Binding-site contacts:
Ligand atom O5 contacts residue OMY6 of chain 1.F at 2.6 Å (h-bond).
Ligand atom O6 contacts residue GLY336 of chain 1.C at 4.3 Å.
Ligand atom C1 contacts residue OMY6 of chain 1.F at 1.5 Å.
Ligand atom O7 contacts residue OMY6 of chain 1.F at 3.9 Å.
Ligand atom O6 contacts residue ARG269 of chain 1.C at 2.6 Å (salt-bridge).
Ligand atom C4 contacts residue OMY6 of chain 1.F at 4.3 Å.
Ligand atom N2 contacts residue OMY6 of chain 1.F at 2.9 Å (h-bond).
Ligand atom C8 contacts residue OMY6 of chain 1.F at 3.2 Å.
Ligand atom C7 contacts residue OMY6 of chain 1.F at 3.2 Å.
Ligand atom C5 contacts residue OMY6 of chain 1.F at 3.9 Å.
Ligand atom O6 contacts residue ASP335 of chain 1.C at 3.1 Å (salt-bridge).
Ligand atom O5 contacts residue ARG269 of chain 1.C at 3.9 Å.
Ligand atom C5 contacts residue ARG269 of chain 1.C at 4.2 Å.
Ligand atom C3 contacts residue OMY6 of chain 1.F at 3.9 Å.
Ligand atom C6 contacts residue ARG269 of chain 1.C at 3.8 Å.
Ligand atom C2 contacts residue OMY6 of chain 1.F at 2.5 Å.
Ligand atom C6 contacts residue ASP335 of chain 1.C at 4.0 Å.

Sequence of chain 1.C:
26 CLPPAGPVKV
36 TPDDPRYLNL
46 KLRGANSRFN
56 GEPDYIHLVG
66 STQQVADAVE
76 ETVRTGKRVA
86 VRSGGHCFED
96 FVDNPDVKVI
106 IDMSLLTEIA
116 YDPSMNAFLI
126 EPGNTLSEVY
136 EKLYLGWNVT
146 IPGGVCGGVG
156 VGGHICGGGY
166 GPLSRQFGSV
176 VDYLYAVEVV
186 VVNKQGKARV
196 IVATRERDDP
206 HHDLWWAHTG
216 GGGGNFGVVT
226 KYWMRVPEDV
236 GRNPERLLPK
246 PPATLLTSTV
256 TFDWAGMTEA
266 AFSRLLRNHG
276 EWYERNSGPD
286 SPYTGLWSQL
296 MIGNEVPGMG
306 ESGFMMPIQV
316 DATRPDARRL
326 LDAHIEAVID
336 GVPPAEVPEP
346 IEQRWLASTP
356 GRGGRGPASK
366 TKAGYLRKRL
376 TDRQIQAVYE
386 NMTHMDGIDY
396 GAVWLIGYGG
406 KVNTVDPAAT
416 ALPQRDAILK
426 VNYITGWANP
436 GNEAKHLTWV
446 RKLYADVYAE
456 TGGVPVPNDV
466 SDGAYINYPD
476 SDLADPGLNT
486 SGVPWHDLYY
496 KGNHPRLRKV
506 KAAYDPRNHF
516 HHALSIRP

This small molecule binds to this protein.
Small molecule (SMILES): CC(=O)N[C@@H]1[C@@H](O)[C@H](O)[C@@H](CO)O[C@H]1O